Binding-site contacts:
Ligand atom O1 contacts residue MET99 of chain 7.A at 3.3 Å.
Ligand atom C4 contacts residue LYS54 of chain 7.A at 3.9 Å.
Ligand atom O2 contacts residue LYS54 of chain 7.A at 3.0 Å (salt-bridge).
Ligand atom C16 contacts residue ALA52 of chain 7.A at 3.9 Å (hydrophobic).
Ligand atom N3 contacts residue LEU102 of chain 7.A at 2.9 Å (h-bond).
Ligand atom C15 contacts residue LEU102 of chain 7.A at 3.8 Å (hydrophobic).
Ligand atom C5 contacts residue ASN36 of chain 7.A at 3.5 Å.
Ligand atom C2 contacts residue ASN152 of chain 7.A at 4.0 Å.
Ligand atom C6 contacts residue ASN36 of chain 7.A at 3.8 Å.
Ligand atom C15 contacts residue VAL79 of chain 7.A at 4.0 Å (hydrophobic).
Ligand atom O2 contacts residue ASP168 of chain 7.A at 3.2 Å.
Ligand atom C16 contacts residue LEU102 of chain 7.A at 3.5 Å (hydrophobic).
Ligand atom C10 contacts residue VAL39 of chain 7.A at 4.0 Å (hydrophobic).
Ligand atom C1 contacts residue LEU33 of chain 7.A at 4.0 Å (hydrophobic).
Ligand atom C14 contacts residue THR167 of chain 7.A at 4.0 Å.
Ligand atom C12 contacts residue LYS54 of chain 7.A at 4.1 Å.
Ligand atom C2 contacts residue ASP168 of chain 7.A at 3.8 Å.
Ligand atom C15 contacts residue GLU100 of chain 7.A at 3.5 Å.
Ligand atom C7 contacts residue GLY37 of chain 7.A at 3.7 Å.
Ligand atom N2 contacts residue LEU154 of chain 7.A at 3.9 Å.
Ligand atom C15 contacts residue ALA52 of chain 7.A at 3.8 Å (hydrophobic).
Ligand atom C17 contacts residue LEU154 of chain 7.A at 4.0 Å (hydrophobic).
Ligand atom N3 contacts residue ALA52 of chain 7.A at 3.5 Å.
Ligand atom C7 contacts residue GLY34 of chain 7.A at 3.7 Å.
Ligand atom C11 contacts residue THR167 of chain 7.A at 3.8 Å.
Ligand atom C6 contacts residue LYS54 of chain 7.A at 4.0 Å.
Ligand atom C7 contacts residue VAL39 of chain 7.A at 3.9 Å (hydrophobic).
Ligand atom C7 contacts residue LEU33 of chain 7.A at 3.7 Å (hydrophobic).
Ligand atom C6 contacts residue GLY37 of chain 7.A at 3.9 Å.
Ligand atom C1 contacts residue ASN152 of chain 7.A at 3.8 Å.
Ligand atom C4 contacts residue ASP168 of chain 7.A at 3.5 Å.
Ligand atom C8 contacts residue VAL39 of chain 7.A at 3.8 Å (hydrophobic).
Ligand atom N3 contacts residue CYS101 of chain 7.A at 3.8 Å.
Ligand atom O1 contacts residue THR167 of chain 7.A at 3.8 Å.
Ligand atom C1 contacts residue GLU151 of chain 7.A at 3.6 Å.
Ligand atom C12 contacts residue ASP168 of chain 7.A at 4.0 Å.
Ligand atom C5 contacts residue LYS54 of chain 7.A at 3.5 Å.
Ligand atom N3 contacts residue GLU100 of chain 7.A at 3.4 Å (salt-bridge).
Ligand atom C13 contacts residue LEU154 of chain 7.A at 3.8 Å (hydrophobic).
Ligand atom C8 contacts residue LEU33 of chain 7.A at 3.7 Å (hydrophobic).

The protein below binds the small molecule below.
Small molecule (SMILES): C[C@@H](Nc1c(Nc2ccncc2)c(=O)c1=O)c1ccccc1

Sequence of chain 7.A:
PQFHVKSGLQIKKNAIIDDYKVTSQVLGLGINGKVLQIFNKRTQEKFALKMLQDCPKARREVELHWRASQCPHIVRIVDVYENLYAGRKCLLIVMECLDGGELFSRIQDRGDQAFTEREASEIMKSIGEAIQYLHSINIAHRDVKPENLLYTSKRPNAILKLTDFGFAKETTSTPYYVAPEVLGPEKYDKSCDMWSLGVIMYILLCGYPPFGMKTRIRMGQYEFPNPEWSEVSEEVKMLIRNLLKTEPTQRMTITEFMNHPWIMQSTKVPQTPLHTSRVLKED